This protein binds this small molecule.
Small molecule (SMILES): N[C@@H](CCC(=O)N[C@H]1CSSC[C@H](NC(=O)CC[C@H](N)C(=O)O)C(=O)NCC(=O)NCCCNCCCCNC(=O)CNC1=O)C(=O)O

Sequence of chain 1.A:
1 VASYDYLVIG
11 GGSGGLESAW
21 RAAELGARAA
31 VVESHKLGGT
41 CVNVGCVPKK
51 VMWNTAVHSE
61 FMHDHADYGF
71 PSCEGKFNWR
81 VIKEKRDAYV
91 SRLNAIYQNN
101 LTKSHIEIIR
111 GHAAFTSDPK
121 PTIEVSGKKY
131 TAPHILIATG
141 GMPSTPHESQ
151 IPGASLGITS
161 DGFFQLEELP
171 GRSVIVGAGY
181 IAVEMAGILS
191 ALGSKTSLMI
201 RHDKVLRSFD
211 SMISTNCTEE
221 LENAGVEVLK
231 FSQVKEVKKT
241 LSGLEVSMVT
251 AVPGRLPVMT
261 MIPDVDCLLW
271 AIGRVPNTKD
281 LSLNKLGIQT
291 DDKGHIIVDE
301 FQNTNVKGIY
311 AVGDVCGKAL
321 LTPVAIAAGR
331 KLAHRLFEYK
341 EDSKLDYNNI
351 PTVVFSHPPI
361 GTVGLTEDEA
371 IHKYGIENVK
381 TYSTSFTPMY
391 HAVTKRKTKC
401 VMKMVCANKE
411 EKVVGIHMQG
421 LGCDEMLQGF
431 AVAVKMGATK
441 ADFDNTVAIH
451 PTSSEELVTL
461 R

Sequence of chain 2.A:
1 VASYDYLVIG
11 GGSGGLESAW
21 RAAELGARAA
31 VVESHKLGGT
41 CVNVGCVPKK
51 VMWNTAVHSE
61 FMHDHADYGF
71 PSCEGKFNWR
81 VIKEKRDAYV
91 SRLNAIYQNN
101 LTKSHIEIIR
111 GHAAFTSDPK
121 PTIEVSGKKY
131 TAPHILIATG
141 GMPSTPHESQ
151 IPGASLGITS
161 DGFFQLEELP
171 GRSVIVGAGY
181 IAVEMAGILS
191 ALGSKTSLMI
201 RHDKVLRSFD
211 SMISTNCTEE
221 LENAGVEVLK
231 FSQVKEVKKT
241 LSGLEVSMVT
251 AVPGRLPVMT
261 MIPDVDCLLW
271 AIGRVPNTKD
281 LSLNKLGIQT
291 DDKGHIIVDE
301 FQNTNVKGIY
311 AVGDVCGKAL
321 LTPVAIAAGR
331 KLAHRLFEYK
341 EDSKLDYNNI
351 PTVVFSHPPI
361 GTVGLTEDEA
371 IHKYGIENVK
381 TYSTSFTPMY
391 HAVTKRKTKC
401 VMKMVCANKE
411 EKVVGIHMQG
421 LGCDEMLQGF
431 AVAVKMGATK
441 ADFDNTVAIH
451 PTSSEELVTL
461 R

Binding-site contacts:
Ligand atom O3 contacts residue ILE96 of chain 2.A at 3.5 Å.
Ligand atom SG5 contacts residue HIS450 of chain 1.A at 3.1 Å (h-bond).
Ligand atom O5 contacts residue SER13 of chain 2.A at 3.0 Å (h-bond).
Ligand atom CA1 contacts residue THR452 of chain 1.A at 3.0 Å.
Ligand atom C1' contacts residue GLU17 of chain 2.A at 3.0 Å.
Ligand atom C2 contacts residue TYR97 of chain 2.A at 3.6 Å (hydrophobic).
Ligand atom OE1 contacts residue PRO451 of chain 1.A at 3.5 Å.
Ligand atom O5 contacts residue THR322 of chain 2.A at 3.5 Å.
Ligand atom O3 contacts residue TYR97 of chain 2.A at 3.0 Å.
Ligand atom C2' contacts residue GLU17 of chain 2.A at 3.4 Å.
Ligand atom N1' contacts residue GLU17 of chain 2.A at 3.2 Å (salt-bridge).
Ligand atom CA5 contacts residue HIS450 of chain 1.A at 3.6 Å.
Ligand atom CA3 contacts residue LEU93 of chain 2.A at 3.5 Å (hydrophobic).
Ligand atom SG2 contacts residue TYR97 of chain 2.A at 3.1 Å (h-bond).
Ligand atom CB5 contacts residue TYR97 of chain 2.A at 3.0 Å (hydrophobic).
Ligand atom C1 contacts residue THR452 of chain 1.A at 3.2 Å.
Ligand atom SG5 contacts residue VAL47 of chain 2.A at 3.4 Å.
Ligand atom N1 contacts residue GLU455 of chain 1.A at 2.9 Å (salt-bridge).
Ligand atom OE1 contacts residue THR452 of chain 1.A at 3.0 Å (h-bond).
Ligand atom O4 contacts residue GLU17 of chain 2.A at 3.4 Å (salt-bridge).
Ligand atom O6 contacts residue ILE326 of chain 2.A at 3.5 Å.
Ligand atom CB2 contacts residue HIS450 of chain 1.A at 3.5 Å.
Ligand atom N1 contacts residue GLU456 of chain 1.A at 2.7 Å (salt-bridge).
Ligand atom O2 contacts residue TYR97 of chain 2.A at 3.0 Å (h-bond).
Ligand atom CB1 contacts residue GLU456 of chain 1.A at 3.3 Å.
Ligand atom O4 contacts residue TRP20 of chain 2.A at 2.9 Å.
Ligand atom CA4 contacts residue ILE326 of chain 2.A at 3.2 Å (hydrophobic).
Ligand atom O4 contacts residue LEU16 of chain 2.A at 3.3 Å.
Ligand atom OE1 contacts residue GLU455 of chain 1.A at 3.3 Å (salt-bridge).
Ligand atom CB5 contacts residue VAL42 of chain 2.A at 3.6 Å (hydrophobic).
Ligand atom N1' contacts residue TRP20 of chain 2.A at 3.5 Å.
Ligand atom O1 contacts residue GLU455 of chain 1.A at 3.4 Å (salt-bridge).
Ligand atom OE2 contacts residue MET389 of chain 1.A at 3.3 Å (h-bond).
Ligand atom CB1 contacts residue PHE386 of chain 1.A at 3.5 Å (hydrophobic).
Ligand atom C1' contacts residue TRP20 of chain 2.A at 2.9 Å (hydrophobic).
Ligand atom N4 contacts residue ILE326 of chain 2.A at 3.3 Å.
Ligand atom CA1 contacts residue GLU456 of chain 1.A at 3.5 Å.
Ligand atom N5 contacts residue TYR97 of chain 2.A at 3.4 Å (h-bond).
Ligand atom C4 contacts residue TRP20 of chain 2.A at 3.5 Å (hydrophobic).
Ligand atom N1 contacts residue THR452 of chain 1.A at 2.6 Å (h-bond).